This small molecule binds to this protein.
Small molecule (SMILES): CC(=O)N[C@@H]1[C@@H](O)[C@H](O)[C@@H](CO)O[C@H]1O

Binding-site contacts:
Ligand atom C6 contacts residue ASN76 of chain 1.A at 4.5 Å.
Ligand atom N2 contacts residue ASN76 of chain 1.A at 2.9 Å (h-bond).
Ligand atom C3 contacts residue ASN76 of chain 1.A at 3.9 Å.
Ligand atom C7 contacts residue ASN76 of chain 1.A at 4.2 Å.
Ligand atom C1 contacts residue ASN76 of chain 1.A at 1.4 Å.
Ligand atom C4 contacts residue ASN76 of chain 1.A at 4.3 Å.
Ligand atom O6 contacts residue TYR10 of chain 1.A at 4.3 Å.
Ligand atom O5 contacts residue THR78 of chain 1.A at 3.8 Å.
Ligand atom C1 contacts residue THR78 of chain 1.A at 4.4 Å.
Ligand atom C2 contacts residue THR78 of chain 1.A at 4.3 Å.
Ligand atom O5 contacts residue ASN76 of chain 1.A at 2.4 Å (h-bond).
Ligand atom C2 contacts residue ASN76 of chain 1.A at 2.6 Å.
Ligand atom C5 contacts residue ASN76 of chain 1.A at 3.6 Å.

Sequence of chain 1.A:
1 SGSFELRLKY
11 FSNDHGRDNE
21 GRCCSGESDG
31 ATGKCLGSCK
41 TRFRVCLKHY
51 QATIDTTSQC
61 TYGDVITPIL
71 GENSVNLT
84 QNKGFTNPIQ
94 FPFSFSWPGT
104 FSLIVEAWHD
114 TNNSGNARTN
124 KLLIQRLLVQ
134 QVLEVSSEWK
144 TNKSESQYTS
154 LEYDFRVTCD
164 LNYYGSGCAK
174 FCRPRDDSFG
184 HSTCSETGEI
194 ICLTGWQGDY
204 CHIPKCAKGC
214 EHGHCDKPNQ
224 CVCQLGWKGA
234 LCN